Binding-site contacts:
Ligand atom C21 contacts residue ASP48 of chain 1.A at 3.6 Å.
Ligand atom C16 contacts residue ASP48 of chain 1.A at 3.5 Å.
Ligand atom C25 contacts residue THR247 of chain 1.A at 3.4 Å.
Ligand atom O32 contacts residue THR88 of chain 1.A at 3.3 Å (h-bond).
Ligand atom C25 contacts residue ASP244 of chain 1.A at 3.3 Å.
Ligand atom C53 contacts residue ARG144 of chain 1.A at 3.7 Å.
Ligand atom N33 contacts residue ASP244 of chain 1.A at 2.7 Å (salt-bridge).
Ligand atom C23 contacts residue ASP244 of chain 1.A at 3.3 Å.
Ligand atom F63 contacts residue PHE124 of chain 1.A at 2.9 Å.
Ligand atom C11 contacts residue TYR87 of chain 1.A at 3.5 Å (hydrophobic).
Ligand atom O61 contacts residue GLY50 of chain 1.A at 3.3 Å (h-bond).
Ligand atom F63 contacts residue GLN89 of chain 1.A at 3.5 Å.
Ligand atom F69 contacts residue GLY29 of chain 1.A at 3.2 Å.
Ligand atom C25 contacts residue THR88 of chain 1.A at 3.5 Å.
Ligand atom O61 contacts residue TYR87 of chain 1.A at 3.5 Å.
Ligand atom C14 contacts residue GLY246 of chain 1.A at 3.5 Å.
Ligand atom S28 contacts residue THR88 of chain 1.A at 3.2 Å (h-bond).
Ligand atom C35 contacts residue ASP244 of chain 1.A at 3.5 Å.
Ligand atom F68 contacts residue GLY27 of chain 1.A at 3.6 Å.
Ligand atom C42 contacts residue PRO86 of chain 1.A at 3.4 Å (hydrophobic).
Ligand atom F70 contacts residue GLY246 of chain 1.A at 3.2 Å.
Ligand atom O32 contacts residue THR247 of chain 1.A at 3.7 Å.
Ligand atom C57 contacts residue VAL85 of chain 1.A at 3.6 Å (hydrophobic).
Ligand atom C10 contacts residue PHE124 of chain 1.A at 3.7 Å (hydrophobic).
Ligand atom O61 contacts residue ASP48 of chain 1.A at 2.8 Å (salt-bridge).
Ligand atom C53 contacts residue PRO86 of chain 1.A at 3.6 Å (hydrophobic).
Ligand atom C19 contacts residue TYR87 of chain 1.A at 3.5 Å (hydrophobic).
Ligand atom C5 contacts residue GLY246 of chain 1.A at 3.6 Å.
Ligand atom O61 contacts residue SER51 of chain 1.A at 3.5 Å.
Ligand atom N64 contacts residue PHE124 of chain 1.A at 2.8 Å (h-bond).
Ligand atom N33 contacts residue GLY50 of chain 1.A at 3.0 Å (h-bond).
Ligand atom F68 contacts residue GLY29 of chain 1.A at 3.5 Å.
Ligand atom C46 contacts residue THR88 of chain 1.A at 3.6 Å.
Ligand atom F4 contacts residue GLY27 of chain 1.A at 3.5 Å.
Ligand atom C35 contacts residue GLY50 of chain 1.A at 3.5 Å.
Ligand atom C29 contacts residue GLY246 of chain 1.A at 3.6 Å.
Ligand atom F68 contacts residue THR248 of chain 1.A at 3.6 Å.
Ligand atom F69 contacts residue GLN28 of chain 1.A at 2.8 Å.
Ligand atom C39 contacts residue GLY50 of chain 1.A at 3.4 Å.
Ligand atom F70 contacts residue LEU46 of chain 1.A at 3.5 Å.

Sequence of chain 1.A:
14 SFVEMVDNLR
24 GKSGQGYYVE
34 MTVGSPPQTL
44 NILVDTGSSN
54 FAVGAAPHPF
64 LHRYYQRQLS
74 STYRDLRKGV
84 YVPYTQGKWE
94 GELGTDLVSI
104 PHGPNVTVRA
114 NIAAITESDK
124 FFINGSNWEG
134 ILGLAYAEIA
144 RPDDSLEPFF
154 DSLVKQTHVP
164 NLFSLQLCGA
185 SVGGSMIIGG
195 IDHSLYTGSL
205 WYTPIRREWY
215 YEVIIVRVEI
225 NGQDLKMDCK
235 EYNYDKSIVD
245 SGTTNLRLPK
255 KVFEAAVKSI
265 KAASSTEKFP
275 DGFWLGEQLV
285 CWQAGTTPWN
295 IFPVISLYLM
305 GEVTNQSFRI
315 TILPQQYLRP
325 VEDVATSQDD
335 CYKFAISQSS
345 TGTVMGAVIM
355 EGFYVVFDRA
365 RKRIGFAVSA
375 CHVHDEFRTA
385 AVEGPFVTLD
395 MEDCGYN

This small molecule binds to this protein.
Small molecule (SMILES): CC(C)(C)c1cccc(CN[C@H]2C[S@@](=O)C[C@@H](Cc3cc(F)c(N)c(OC(C(F)(F)F)C(F)(F)F)c3)[C@@H]2O)c1